This protein binds this small molecule.
Small molecule (SMILES): N[C@@H](Cc1ccccc1)C(=O)O

Sequence of chain 1.B:
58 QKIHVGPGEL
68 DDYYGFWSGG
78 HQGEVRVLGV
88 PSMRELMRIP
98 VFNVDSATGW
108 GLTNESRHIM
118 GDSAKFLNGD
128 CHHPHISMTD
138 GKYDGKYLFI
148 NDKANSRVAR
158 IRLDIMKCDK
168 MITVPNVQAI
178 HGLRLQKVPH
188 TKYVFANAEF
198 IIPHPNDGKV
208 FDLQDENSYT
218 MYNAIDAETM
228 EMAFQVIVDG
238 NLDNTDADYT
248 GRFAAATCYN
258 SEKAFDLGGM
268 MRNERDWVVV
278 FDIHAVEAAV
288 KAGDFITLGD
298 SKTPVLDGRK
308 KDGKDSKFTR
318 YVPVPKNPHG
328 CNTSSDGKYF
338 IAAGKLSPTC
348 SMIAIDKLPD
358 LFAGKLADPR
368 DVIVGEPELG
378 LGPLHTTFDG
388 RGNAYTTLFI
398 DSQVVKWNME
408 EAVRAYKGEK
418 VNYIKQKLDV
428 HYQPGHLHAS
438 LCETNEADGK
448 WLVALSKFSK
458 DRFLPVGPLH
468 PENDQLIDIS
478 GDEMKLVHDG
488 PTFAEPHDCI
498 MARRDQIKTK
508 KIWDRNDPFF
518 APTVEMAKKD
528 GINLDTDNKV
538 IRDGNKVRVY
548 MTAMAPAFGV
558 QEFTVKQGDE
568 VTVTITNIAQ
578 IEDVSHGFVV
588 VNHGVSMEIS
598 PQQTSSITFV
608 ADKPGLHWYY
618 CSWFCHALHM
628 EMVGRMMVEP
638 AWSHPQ

Binding-site contacts:
Ligand atom C contacts residue GLN643 of chain 1.B at 4.0 Å.
Ligand atom CD1 contacts residue PRO642 of chain 1.B at 4.0 Å (hydrophobic).
Ligand atom CE1 contacts residue PRO642 of chain 1.B at 4.0 Å (hydrophobic).
Ligand atom CG contacts residue GLN643 of chain 1.B at 3.9 Å.
Ligand atom CA contacts residue GLN643 of chain 1.B at 2.9 Å.
Ligand atom CD2 contacts residue GLN643 of chain 1.B at 4.5 Å.
Ligand atom N contacts residue GLN643 of chain 1.B at 2.6 Å.
Ligand atom CB contacts residue GLN643 of chain 1.B at 4.0 Å.
Ligand atom N contacts residue PRO642 of chain 1.B at 4.1 Å.
Ligand atom CD1 contacts residue GLN643 of chain 1.B at 3.9 Å.